Binding-site contacts:
Ligand atom C7 contacts residue SER584 of chain 1.A at 3.9 Å.
Ligand atom O7 contacts residue SER584 of chain 1.A at 3.2 Å (h-bond).
Ligand atom C8 contacts residue TYR540 of chain 1.A at 4.3 Å (hydrophobic).
Ligand atom C8 contacts residue ASN542 of chain 1.A at 3.2 Å.
Ligand atom O6 contacts residue THR544 of chain 1.A at 3.4 Å (h-bond).
Ligand atom N2 contacts residue ASN542 of chain 1.A at 2.9 Å (h-bond).
Ligand atom C3 contacts residue ARG582 of chain 1.A at 4.5 Å.
Ligand atom C5 contacts residue THR544 of chain 1.A at 3.6 Å.
Ligand atom O4 contacts residue SER584 of chain 1.A at 4.2 Å.
Ligand atom C7 contacts residue ASN542 of chain 1.A at 3.5 Å.
Ligand atom C6 contacts residue SER584 of chain 1.A at 4.0 Å.
Ligand atom O5 contacts residue ASN542 of chain 1.A at 2.4 Å (h-bond).
Ligand atom O5 contacts residue SER584 of chain 1.A at 4.2 Å.
Ligand atom C1 contacts residue ASN542 of chain 1.A at 1.4 Å.
Ligand atom O5 contacts residue THR544 of chain 1.A at 3.8 Å.
Ligand atom C6 contacts residue THR544 of chain 1.A at 3.4 Å.
Ligand atom C5 contacts residue ASN542 of chain 1.A at 3.7 Å.
Ligand atom C8 contacts residue ARG582 of chain 1.A at 4.3 Å.
Ligand atom N2 contacts residue ARG582 of chain 1.A at 3.9 Å.
Ligand atom O6 contacts residue SER584 of chain 1.A at 3.6 Å.
Ligand atom C5 contacts residue SER584 of chain 1.A at 3.5 Å.
Ligand atom O6 contacts residue ARG582 of chain 1.A at 4.0 Å.
Ligand atom C8 contacts residue ASP521 of chain 1.A at 4.2 Å.
Ligand atom C4 contacts residue ASN542 of chain 1.A at 4.3 Å.
Ligand atom C2 contacts residue ASN542 of chain 1.A at 2.5 Å.
Ligand atom N2 contacts residue SER584 of chain 1.A at 4.2 Å.
Ligand atom C3 contacts residue ASN542 of chain 1.A at 3.8 Å.
Ligand atom C4 contacts residue SER584 of chain 1.A at 4.3 Å.
Ligand atom C1 contacts residue SER584 of chain 1.A at 4.4 Å.

Sequence of chain 1.A:
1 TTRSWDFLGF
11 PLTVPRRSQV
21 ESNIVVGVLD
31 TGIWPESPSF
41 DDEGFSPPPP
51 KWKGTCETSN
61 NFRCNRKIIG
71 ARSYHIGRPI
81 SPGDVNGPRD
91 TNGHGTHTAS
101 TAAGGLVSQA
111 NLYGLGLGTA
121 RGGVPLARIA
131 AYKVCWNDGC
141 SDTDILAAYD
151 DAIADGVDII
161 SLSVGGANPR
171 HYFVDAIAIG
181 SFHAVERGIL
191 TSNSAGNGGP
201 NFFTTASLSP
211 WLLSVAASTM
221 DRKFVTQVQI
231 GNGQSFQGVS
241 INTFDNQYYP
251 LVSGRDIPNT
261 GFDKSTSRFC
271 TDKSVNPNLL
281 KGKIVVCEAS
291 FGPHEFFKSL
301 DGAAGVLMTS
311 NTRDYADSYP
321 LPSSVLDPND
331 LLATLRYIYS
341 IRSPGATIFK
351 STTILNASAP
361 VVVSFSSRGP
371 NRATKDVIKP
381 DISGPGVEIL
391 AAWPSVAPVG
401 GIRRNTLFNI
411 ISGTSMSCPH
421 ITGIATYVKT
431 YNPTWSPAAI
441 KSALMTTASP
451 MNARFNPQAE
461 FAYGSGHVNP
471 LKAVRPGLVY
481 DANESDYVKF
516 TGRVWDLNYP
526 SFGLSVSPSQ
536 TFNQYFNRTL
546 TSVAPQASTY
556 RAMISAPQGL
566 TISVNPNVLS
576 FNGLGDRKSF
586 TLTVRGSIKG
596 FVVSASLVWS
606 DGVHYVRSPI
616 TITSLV

This small molecule binds to this protein.
Small molecule (SMILES): CC(=O)N[C@H]1[C@H](O[C@H]2[C@H](O[C@@H]3O[C@@H](C)[C@@H](O)[C@@H](O)[C@@H]3O)[C@@H](NC(C)=O)CO[C@@H]2CO)O[C@H](CO)[C@@H](O)[C@@H]1O